A small-molecule ligand and the protein it binds are described below.
Small molecule (SMILES): N#C[Fe](=C=O)C#N

Sequence of chain 1.E:
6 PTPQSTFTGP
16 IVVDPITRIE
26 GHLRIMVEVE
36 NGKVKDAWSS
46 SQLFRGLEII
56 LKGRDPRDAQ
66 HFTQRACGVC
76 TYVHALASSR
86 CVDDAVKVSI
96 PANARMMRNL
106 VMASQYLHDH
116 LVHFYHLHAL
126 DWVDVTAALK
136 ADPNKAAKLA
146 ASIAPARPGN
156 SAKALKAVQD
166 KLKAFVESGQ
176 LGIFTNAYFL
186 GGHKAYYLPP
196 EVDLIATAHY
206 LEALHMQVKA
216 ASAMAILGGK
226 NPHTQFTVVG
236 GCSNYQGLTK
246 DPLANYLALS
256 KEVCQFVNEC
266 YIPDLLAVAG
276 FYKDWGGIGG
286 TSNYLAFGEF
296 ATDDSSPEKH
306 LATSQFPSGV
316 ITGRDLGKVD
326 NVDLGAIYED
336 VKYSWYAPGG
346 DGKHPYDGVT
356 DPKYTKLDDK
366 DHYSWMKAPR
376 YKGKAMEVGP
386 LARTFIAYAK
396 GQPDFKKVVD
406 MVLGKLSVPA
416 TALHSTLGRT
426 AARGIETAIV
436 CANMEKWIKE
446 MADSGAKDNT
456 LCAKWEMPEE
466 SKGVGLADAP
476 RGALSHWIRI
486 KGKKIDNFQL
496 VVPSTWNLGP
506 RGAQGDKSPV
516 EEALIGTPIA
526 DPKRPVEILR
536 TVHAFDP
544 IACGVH

Binding-site contacts:
Ligand atom N1 contacts residue ARG476 of chain 1.E at 3.7 Å.
Ligand atom C1 contacts residue CSO543 of chain 1.E at 3.6 Å.
Ligand atom O3 contacts residue CYS546 of chain 1.E at 3.9 Å.
Ligand atom C3 contacts residue NI1 of chain 1.FA at 4.1 Å.
Ligand atom N2 contacts residue CYS75 of chain 1.E at 3.5 Å.
Ligand atom C3 contacts residue CYS75 of chain 1.E at 3.1 Å (hydrophobic).
Ligand atom O3 contacts residue ALA474 of chain 1.E at 3.8 Å.
Ligand atom N2 contacts residue ARG476 of chain 1.E at 2.9 Å (salt-bridge).
Ligand atom O3 contacts residue HIS79 of chain 1.E at 3.5 Å (h-bond).
Ligand atom O3 contacts residue PRO498 of chain 1.E at 3.6 Å.
Ligand atom C3 contacts residue HIS79 of chain 1.E at 3.6 Å.
Ligand atom N1 contacts residue VAL497 of chain 1.E at 3.5 Å.
Ligand atom N2 contacts residue ALA474 of chain 1.E at 3.4 Å.
Ligand atom C2 contacts residue ARG476 of chain 1.E at 3.6 Å.
Ligand atom O3 contacts residue LEU479 of chain 1.E at 3.5 Å.
Ligand atom C1 contacts residue PRO498 of chain 1.E at 3.6 Å (hydrophobic).
Ligand atom N1 contacts residue PRO498 of chain 1.E at 3.5 Å.
Ligand atom FE contacts residue CYS75 of chain 1.E at 2.3 Å.
Ligand atom N2 contacts residue PRO475 of chain 1.E at 3.5 Å.
Ligand atom FE contacts residue CYS546 of chain 1.E at 2.3 Å.
Ligand atom C2 contacts residue ALA474 of chain 1.E at 3.8 Å (hydrophobic).
Ligand atom C3 contacts residue CYS546 of chain 1.E at 3.1 Å (hydrophobic).
Ligand atom N1 contacts residue CYS546 of chain 1.E at 3.5 Å.
Ligand atom C1 contacts residue VAL497 of chain 1.E at 3.5 Å (hydrophobic).
Ligand atom C3 contacts residue VAL78 of chain 1.E at 3.8 Å (hydrophobic).
Ligand atom N1 contacts residue CSO543 of chain 1.E at 3.7 Å.
Ligand atom C3 contacts residue PRO498 of chain 1.E at 3.8 Å (hydrophobic).
Ligand atom C2 contacts residue NI1 of chain 1.FA at 3.7 Å.
Ligand atom C1 contacts residue CYS546 of chain 1.E at 3.1 Å (hydrophobic).
Ligand atom C2 contacts residue CYS75 of chain 1.E at 3.1 Å (hydrophobic).
Ligand atom C1 contacts residue SER499 of chain 1.E at 3.5 Å.
Ligand atom C3 contacts residue ALA474 of chain 1.E at 4.1 Å (hydrophobic).
Ligand atom FE contacts residue NI1 of chain 1.FA at 2.5 Å.
Ligand atom C1 contacts residue NI1 of chain 1.FA at 3.6 Å.
Ligand atom O3 contacts residue VAL497 of chain 1.E at 3.4 Å.
Ligand atom O3 contacts residue CYS75 of chain 1.E at 4.0 Å.
Ligand atom C3 contacts residue VAL497 of chain 1.E at 3.5 Å (hydrophobic).
Ligand atom C1 contacts residue ARG476 of chain 1.E at 3.7 Å.
Ligand atom O3 contacts residue VAL78 of chain 1.E at 3.6 Å.
Ligand atom N1 contacts residue SER499 of chain 1.E at 2.5 Å (h-bond).